Sequence of chain 39.A:
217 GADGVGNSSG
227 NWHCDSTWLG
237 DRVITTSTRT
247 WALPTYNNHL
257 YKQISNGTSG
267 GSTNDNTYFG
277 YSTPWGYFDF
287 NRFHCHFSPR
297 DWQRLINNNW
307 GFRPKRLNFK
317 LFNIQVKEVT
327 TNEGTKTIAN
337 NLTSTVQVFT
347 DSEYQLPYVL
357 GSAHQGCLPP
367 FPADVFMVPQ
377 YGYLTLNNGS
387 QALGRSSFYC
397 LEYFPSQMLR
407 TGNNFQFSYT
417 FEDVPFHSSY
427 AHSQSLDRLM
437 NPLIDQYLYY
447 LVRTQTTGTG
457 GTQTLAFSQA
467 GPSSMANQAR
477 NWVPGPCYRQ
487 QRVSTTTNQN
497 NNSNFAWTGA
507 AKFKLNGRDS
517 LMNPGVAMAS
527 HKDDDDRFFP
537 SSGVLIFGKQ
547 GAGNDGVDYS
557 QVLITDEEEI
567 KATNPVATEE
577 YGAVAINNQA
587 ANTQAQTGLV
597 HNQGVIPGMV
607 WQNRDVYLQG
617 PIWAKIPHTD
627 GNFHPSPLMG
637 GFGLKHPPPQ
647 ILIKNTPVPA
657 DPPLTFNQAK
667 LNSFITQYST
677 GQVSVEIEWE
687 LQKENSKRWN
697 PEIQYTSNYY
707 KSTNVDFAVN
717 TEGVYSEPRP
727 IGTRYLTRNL

Binding-site contacts:
Ligand atom N6 contacts residue VAL420 of chain 59.A at 4.0 Å.
Ligand atom C1' contacts residue PRO631 of chain 59.A at 4.3 Å (hydrophobic).
Ligand atom C6 contacts residue VAL420 of chain 59.A at 4.0 Å (hydrophobic).
Ligand atom N1 contacts residue PRO631 of chain 59.A at 3.5 Å (h-bond).
Ligand atom N1 contacts residue PRO421 of chain 59.A at 4.3 Å.
Ligand atom C8 contacts residue HIS630 of chain 59.A at 3.3 Å.
Ligand atom C5 contacts residue PRO421 of chain 59.A at 4.1 Å (hydrophobic).
Ligand atom O1P contacts residue LYS641 of chain 39.A at 4.0 Å.
Ligand atom C2 contacts residue GLY639 of chain 59.A at 3.1 Å.
Ligand atom N1 contacts residue VAL420 of chain 59.A at 3.7 Å.
Ligand atom C3' contacts residue HIS630 of chain 59.A at 4.4 Å.
Ligand atom C2 contacts residue PRO421 of chain 59.A at 4.5 Å (hydrophobic).
Ligand atom C5 contacts residue SER632 of chain 59.A at 4.1 Å.
Ligand atom C6 contacts residue SER632 of chain 59.A at 3.9 Å.
Ligand atom N9 contacts residue HIS630 of chain 59.A at 4.2 Å.
Ligand atom N7 contacts residue PRO421 of chain 59.A at 4.2 Å.
Ligand atom O2P contacts residue ASP626 of chain 39.A at 4.2 Å.
Ligand atom N6 contacts residue GLY637 of chain 59.A at 3.7 Å.
Ligand atom N9 contacts residue PRO421 of chain 59.A at 4.4 Å.
Ligand atom C6 contacts residue GLY639 of chain 59.A at 3.8 Å.
Ligand atom N7 contacts residue HIS630 of chain 59.A at 4.1 Å.
Ligand atom C1' contacts residue HIS630 of chain 59.A at 4.0 Å.
Ligand atom C5 contacts residue PRO631 of chain 59.A at 4.2 Å (hydrophobic).
Ligand atom N6 contacts residue PHE638 of chain 59.A at 3.9 Å.
Ligand atom N1 contacts residue PHE638 of chain 59.A at 4.3 Å.
Ligand atom C8 contacts residue PRO421 of chain 59.A at 4.3 Å (hydrophobic).
Ligand atom N1 contacts residue GLY639 of chain 59.A at 3.1 Å (h-bond).
Ligand atom C4 contacts residue PRO421 of chain 59.A at 4.3 Å (hydrophobic).
Ligand atom N7 contacts residue ASN609 of chain 59.A at 3.8 Å.
Ligand atom N7 contacts residue SER632 of chain 59.A at 4.1 Å.
Ligand atom C6 contacts residue PRO631 of chain 59.A at 3.9 Å (hydrophobic).
Ligand atom C2 contacts residue VAL420 of chain 59.A at 4.3 Å (hydrophobic).
Ligand atom C2' contacts residue HIS630 of chain 59.A at 3.2 Å.
Ligand atom N3 contacts residue GLY639 of chain 59.A at 4.3 Å.
Ligand atom C2 contacts residue PRO631 of chain 59.A at 3.3 Å (hydrophobic).
Ligand atom C6 contacts residue PRO421 of chain 59.A at 4.1 Å (hydrophobic).
Ligand atom C4 contacts residue PRO631 of chain 59.A at 4.0 Å (hydrophobic).
Ligand atom N6 contacts residue GLY639 of chain 59.A at 3.6 Å (h-bond).
Ligand atom N3 contacts residue PRO631 of chain 59.A at 3.6 Å.
Ligand atom N6 contacts residue SER632 of chain 59.A at 3.3 Å (h-bond).

Sequence of chain 59.A:
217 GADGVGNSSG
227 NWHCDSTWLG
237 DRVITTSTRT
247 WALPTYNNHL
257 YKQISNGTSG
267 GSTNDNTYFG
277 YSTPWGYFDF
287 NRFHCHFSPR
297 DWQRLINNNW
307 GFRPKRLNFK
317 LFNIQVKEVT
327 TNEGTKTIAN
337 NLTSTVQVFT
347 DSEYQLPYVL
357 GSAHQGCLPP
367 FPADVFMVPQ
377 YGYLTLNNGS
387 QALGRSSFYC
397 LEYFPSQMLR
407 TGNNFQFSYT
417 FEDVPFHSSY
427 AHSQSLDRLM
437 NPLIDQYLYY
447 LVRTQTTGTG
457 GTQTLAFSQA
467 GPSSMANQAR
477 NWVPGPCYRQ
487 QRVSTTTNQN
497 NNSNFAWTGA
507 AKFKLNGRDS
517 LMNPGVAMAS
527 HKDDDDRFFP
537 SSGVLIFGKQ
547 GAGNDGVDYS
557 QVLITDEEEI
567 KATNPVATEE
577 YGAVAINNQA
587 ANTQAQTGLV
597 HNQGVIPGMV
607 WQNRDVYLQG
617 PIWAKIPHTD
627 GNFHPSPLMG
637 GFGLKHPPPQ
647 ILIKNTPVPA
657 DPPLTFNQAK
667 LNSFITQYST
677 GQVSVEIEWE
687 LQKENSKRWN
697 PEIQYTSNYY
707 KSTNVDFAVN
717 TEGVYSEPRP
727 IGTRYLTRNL

A protein and the small-molecule ligand that binds it are described below.
Small molecule (SMILES): Nc1ncnc2c1ncn2[C@H]1C[C@H](O)[C@@H](COP(=O)(O)O)O1